The protein below binds the small molecule below.
Small molecule (SMILES): O=C(N[C@H](Cc1c[nH]c2ccccc12)C(=O)Nc1ccncc1)c1ccc(-c2cc(F)ccc2F)cc1F

Binding-site contacts:
Ligand atom C3 contacts residue HEM1 of chain 1.E at 2.9 Å.
Ligand atom C2 contacts residue HEM1 of chain 1.E at 3.2 Å.
Ligand atom F2 contacts residue PRO202 of chain 1.C at 2.9 Å.
Ligand atom C17 contacts residue PRO202 of chain 1.C at 4.0 Å (hydrophobic).
Ligand atom C17 contacts residue PHE194 of chain 1.A at 4.0 Å (hydrophobic).
Ligand atom C27 contacts residue ALA267 of chain 1.A at 3.9 Å (hydrophobic).
Ligand atom C16 contacts residue PHE194 of chain 1.A at 3.3 Å (hydrophobic).
Ligand atom C2 contacts residue ALA271 of chain 1.A at 3.1 Å (hydrophobic).
Ligand atom C27 contacts residue PHE90 of chain 1.A at 3.7 Å (hydrophobic).
Ligand atom C14 contacts residue MET338 of chain 1.A at 4.0 Å (hydrophobic).
Ligand atom N1 contacts residue ALA271 of chain 1.A at 4.0 Å.
Ligand atom C21 contacts residue PHE270 of chain 1.A at 3.9 Å (hydrophobic).
Ligand atom C4 contacts residue LEU336 of chain 1.A at 3.5 Å (hydrophobic).
Ligand atom C5 contacts residue LEU336 of chain 1.A at 3.7 Å (hydrophobic).
Ligand atom N1 contacts residue HEM1 of chain 1.E at 2.1 Å.
Ligand atom N4 contacts residue TYR96 of chain 1.A at 3.8 Å.
Ligand atom C22 contacts residue MET86 of chain 1.A at 3.9 Å (hydrophobic).
Ligand atom C27 contacts residue ALA271 of chain 1.A at 3.5 Å (hydrophobic).
Ligand atom C1 contacts residue ALA271 of chain 1.A at 3.3 Å (hydrophobic).
Ligand atom C28 contacts residue HEM1 of chain 1.E at 4.0 Å.
Ligand atom F1 contacts residue MET340 of chain 1.A at 2.9 Å.
Ligand atom F1 contacts residue MET338 of chain 1.A at 2.8 Å.
Ligand atom C25 contacts residue PHE90 of chain 1.A at 3.9 Å (hydrophobic).
Ligand atom F2 contacts residue PRO190 of chain 1.A at 3.8 Å.
Ligand atom C14 contacts residue MET340 of chain 1.A at 3.6 Å (hydrophobic).
Ligand atom C29 contacts residue TYR96 of chain 1.A at 3.7 Å (hydrophobic).
Ligand atom N4 contacts residue TYR83 of chain 1.A at 3.3 Å.
Ligand atom C26 contacts residue PHE90 of chain 1.A at 3.5 Å (hydrophobic).
Ligand atom C15 contacts residue PHE194 of chain 1.A at 3.5 Å (hydrophobic).
Ligand atom C11 contacts residue MET440 of chain 1.A at 3.6 Å (hydrophobic).
Ligand atom C18 contacts residue PRO190 of chain 1.A at 3.8 Å (hydrophobic).
Ligand atom O1 contacts residue MET440 of chain 1.A at 3.5 Å.
Ligand atom C23 contacts residue MET86 of chain 1.A at 4.0 Å (hydrophobic).
Ligand atom C23 contacts residue TYR83 of chain 1.A at 3.6 Å (hydrophobic).
Ligand atom C3 contacts residue LEU336 of chain 1.A at 3.9 Å (hydrophobic).
Ligand atom C15 contacts residue MET340 of chain 1.A at 3.6 Å (hydrophobic).
Ligand atom C10 contacts residue MET440 of chain 1.A at 3.4 Å (hydrophobic).
Ligand atom C17 contacts residue PRO190 of chain 1.A at 3.9 Å (hydrophobic).
Ligand atom C24 contacts residue TYR96 of chain 1.A at 4.0 Å (hydrophobic).
Ligand atom C21 contacts residue MET86 of chain 1.A at 3.4 Å (hydrophobic).

Sequence of chain 1.A:
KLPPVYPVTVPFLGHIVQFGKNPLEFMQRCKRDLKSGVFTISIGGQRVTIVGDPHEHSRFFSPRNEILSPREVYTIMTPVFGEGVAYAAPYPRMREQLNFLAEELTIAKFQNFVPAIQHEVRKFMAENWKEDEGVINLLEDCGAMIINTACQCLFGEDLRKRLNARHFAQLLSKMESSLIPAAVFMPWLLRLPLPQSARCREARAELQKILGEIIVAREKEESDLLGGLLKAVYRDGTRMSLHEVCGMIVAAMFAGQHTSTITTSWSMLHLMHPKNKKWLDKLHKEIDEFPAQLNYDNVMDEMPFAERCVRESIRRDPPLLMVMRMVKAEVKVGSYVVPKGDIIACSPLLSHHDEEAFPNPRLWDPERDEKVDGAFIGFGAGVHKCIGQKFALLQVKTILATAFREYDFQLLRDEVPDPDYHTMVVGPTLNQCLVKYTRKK

Sequence of chain 1.C:
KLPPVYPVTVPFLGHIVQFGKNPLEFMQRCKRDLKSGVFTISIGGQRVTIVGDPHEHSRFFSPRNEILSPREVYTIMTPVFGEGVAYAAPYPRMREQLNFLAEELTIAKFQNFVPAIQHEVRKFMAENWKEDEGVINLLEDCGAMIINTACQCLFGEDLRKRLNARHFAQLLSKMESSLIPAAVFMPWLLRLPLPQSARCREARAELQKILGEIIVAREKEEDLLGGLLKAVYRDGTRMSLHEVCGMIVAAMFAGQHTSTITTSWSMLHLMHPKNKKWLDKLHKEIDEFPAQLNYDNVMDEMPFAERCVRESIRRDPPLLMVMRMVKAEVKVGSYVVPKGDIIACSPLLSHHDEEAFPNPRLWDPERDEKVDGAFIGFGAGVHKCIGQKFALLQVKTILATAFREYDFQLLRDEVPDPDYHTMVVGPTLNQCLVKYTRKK